Sequence of chain 1.B:
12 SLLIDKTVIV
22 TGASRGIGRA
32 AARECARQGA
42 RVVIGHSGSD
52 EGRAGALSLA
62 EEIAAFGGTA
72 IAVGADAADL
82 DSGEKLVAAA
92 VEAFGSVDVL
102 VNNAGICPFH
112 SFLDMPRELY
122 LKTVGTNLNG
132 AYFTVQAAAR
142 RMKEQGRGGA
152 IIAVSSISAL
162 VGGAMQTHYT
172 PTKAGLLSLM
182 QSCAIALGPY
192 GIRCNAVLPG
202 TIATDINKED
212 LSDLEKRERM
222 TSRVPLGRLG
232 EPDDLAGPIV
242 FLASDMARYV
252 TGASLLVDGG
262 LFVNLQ

Binding-site contacts:
Ligand atom O5 contacts residue TYR170 of chain 2.B at 3.1 Å (h-bond).
Ligand atom C5 contacts residue NAD1 of chain 2.F at 3.9 Å.
Ligand atom C2 contacts residue GLN167 of chain 2.B at 4.1 Å.
Ligand atom C2 contacts residue NAD1 of chain 2.F at 4.1 Å.
Ligand atom C2 contacts residue SER159 of chain 2.B at 3.5 Å.
Ligand atom C3 contacts residue GLN267 of chain 1.B at 3.8 Å.
Ligand atom O4 contacts residue ASN208 of chain 2.B at 2.9 Å (h-bond).
Ligand atom O5 contacts residue GLN167 of chain 2.B at 3.4 Å (h-bond).
Ligand atom O1 contacts residue SER159 of chain 2.B at 3.7 Å.
Ligand atom O2 contacts residue SER159 of chain 2.B at 2.6 Å (h-bond).
Ligand atom O3 contacts residue GLN267 of chain 1.B at 2.8 Å (h-bond).
Ligand atom C3 contacts residue GLY201 of chain 2.B at 4.1 Å.
Ligand atom O1 contacts residue SER157 of chain 2.B at 2.3 Å (h-bond).
Ligand atom O2 contacts residue SER157 of chain 2.B at 4.1 Å.
Ligand atom C1 contacts residue SER159 of chain 2.B at 4.2 Å.
Ligand atom C1 contacts residue TYR170 of chain 2.B at 3.4 Å (hydrophobic).
Ligand atom C6 contacts residue PHE110 of chain 2.B at 3.5 Å (hydrophobic).
Ligand atom C4 contacts residue GLN267 of chain 1.B at 4.1 Å.
Ligand atom C2 contacts residue GLN267 of chain 1.B at 3.9 Å.
Ligand atom O2 contacts residue GLN267 of chain 1.B at 3.1 Å (h-bond).
Ligand atom C6 contacts residue GLN167 of chain 2.B at 4.0 Å.
Ligand atom C1 contacts residue NAD1 of chain 2.F at 3.3 Å.
Ligand atom O3 contacts residue THR202 of chain 2.B at 3.1 Å (h-bond).
Ligand atom C4 contacts residue GLN167 of chain 2.B at 3.9 Å.
Ligand atom C3 contacts residue THR202 of chain 2.B at 4.0 Å.
Ligand atom C6 contacts residue CYS108 of chain 2.B at 3.8 Å (hydrophobic).
Ligand atom C2 contacts residue SER157 of chain 2.B at 3.8 Å.
Ligand atom C3 contacts residue NAD1 of chain 2.F at 3.6 Å.
Ligand atom O1 contacts residue TYR170 of chain 2.B at 2.7 Å (h-bond).
Ligand atom C4 contacts residue NAD1 of chain 2.F at 4.1 Å.
Ligand atom O1 contacts residue NAD1 of chain 2.F at 3.3 Å.
Ligand atom C4 contacts residue PHE110 of chain 2.B at 4.2 Å (hydrophobic).
Ligand atom C4 contacts residue ASN208 of chain 2.B at 4.0 Å.
Ligand atom C1 contacts residue SER157 of chain 2.B at 3.4 Å.
Ligand atom O4 contacts residue NAD1 of chain 2.F at 4.0 Å.
Ligand atom C5 contacts residue ILE207 of chain 2.B at 4.1 Å (hydrophobic).
Ligand atom C5 contacts residue GLN167 of chain 2.B at 4.0 Å.
Ligand atom C5 contacts residue ASN208 of chain 2.B at 4.1 Å.
Ligand atom C6 contacts residue ILE207 of chain 2.B at 3.7 Å (hydrophobic).
Ligand atom O2 contacts residue GLN167 of chain 2.B at 3.0 Å (h-bond).

This protein binds this small molecule.
Small molecule (SMILES): C[C@@H]1O[C@H](O)[C@H](O)[C@H](O)[C@H]1O

Sequence of chain 2.B:
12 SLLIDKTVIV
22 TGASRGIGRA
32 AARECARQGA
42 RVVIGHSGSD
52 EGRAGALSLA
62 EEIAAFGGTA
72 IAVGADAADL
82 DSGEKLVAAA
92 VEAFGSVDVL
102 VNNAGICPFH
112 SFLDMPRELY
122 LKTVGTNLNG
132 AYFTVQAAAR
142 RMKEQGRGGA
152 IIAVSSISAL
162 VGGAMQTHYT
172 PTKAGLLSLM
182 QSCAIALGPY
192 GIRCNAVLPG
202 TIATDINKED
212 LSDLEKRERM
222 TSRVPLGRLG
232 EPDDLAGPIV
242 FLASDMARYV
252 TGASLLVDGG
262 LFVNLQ